The protein below binds the small molecule below.
Small molecule (SMILES): CC(=O)N[C@@H]1[C@@H](O)[C@H](O)[C@@H](CO)O[C@H]1O

Sequence of chain 1.I:
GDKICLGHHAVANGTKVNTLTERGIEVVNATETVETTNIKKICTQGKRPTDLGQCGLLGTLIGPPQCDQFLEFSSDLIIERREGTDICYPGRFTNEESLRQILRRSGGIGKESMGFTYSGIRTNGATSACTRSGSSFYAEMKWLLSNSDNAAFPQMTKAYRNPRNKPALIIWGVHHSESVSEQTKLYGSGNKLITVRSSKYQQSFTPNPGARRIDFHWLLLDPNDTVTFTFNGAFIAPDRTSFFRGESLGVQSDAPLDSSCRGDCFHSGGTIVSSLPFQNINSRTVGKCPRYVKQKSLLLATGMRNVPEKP

Binding-site contacts:
Ligand atom N2 contacts residue ASN46 of chain 1.I at 2.8 Å (h-bond).
Ligand atom C2 contacts residue ASN46 of chain 1.I at 2.4 Å.
Ligand atom C8 contacts residue TRP24 of chain 1.J at 3.8 Å (hydrophobic).
Ligand atom O5 contacts residue ASN46 of chain 1.I at 2.3 Å (h-bond).
Ligand atom O7 contacts residue ASN46 of chain 1.I at 3.9 Å.
Ligand atom O7 contacts residue HIS26 of chain 1.I at 3.2 Å (h-bond).
Ligand atom C3 contacts residue ASN46 of chain 1.I at 3.6 Å.
Ligand atom C6 contacts residue ALA47 of chain 1.I at 4.2 Å (hydrophobic).
Ligand atom C8 contacts residue ASN46 of chain 1.I at 4.3 Å.
Ligand atom C8 contacts residue HIS26 of chain 1.I at 4.4 Å.
Ligand atom C7 contacts residue HIS26 of chain 1.I at 4.0 Å.
Ligand atom C5 contacts residue ASN46 of chain 1.I at 3.5 Å.
Ligand atom C7 contacts residue TRP24 of chain 1.J at 4.3 Å (hydrophobic).
Ligand atom C1 contacts residue ASN46 of chain 1.I at 1.4 Å.
Ligand atom O5 contacts residue THR319 of chain 1.I at 4.3 Å.
Ligand atom C7 contacts residue ASN46 of chain 1.I at 3.5 Å.
Ligand atom C4 contacts residue ASN46 of chain 1.I at 4.1 Å.
Ligand atom O5 contacts residue ALA47 of chain 1.I at 4.3 Å.

Sequence of chain 1.J:
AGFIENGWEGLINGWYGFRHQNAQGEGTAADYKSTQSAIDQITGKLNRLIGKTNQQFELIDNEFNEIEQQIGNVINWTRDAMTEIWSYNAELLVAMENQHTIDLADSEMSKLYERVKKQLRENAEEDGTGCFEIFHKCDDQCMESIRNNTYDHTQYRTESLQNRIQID